This small molecule binds to this protein.
Small molecule (SMILES): CC(=O)N[C@@H]1[C@@H](O)[C@H](O[C@@H]2O[C@H](CO)[C@@H](O[C@@H]3O[C@H](CO)[C@@H](O)[C@H](O)[C@H]3NC(C)=O)[C@H](O)[C@H]2NC(C)=O)[C@@H](CO)O[C@H]1O

Binding-site contacts:
Ligand atom O7 contacts residue ILE59 of chain 1.A at 3.6 Å.
Ligand atom C7 contacts residue TRP64 of chain 1.A at 3.8 Å (hydrophobic).
Ligand atom C6 contacts residue PRO103 of chain 1.A at 3.8 Å (hydrophobic).
Ligand atom O7 contacts residue GLN58 of chain 1.A at 4.1 Å.
Ligand atom O3 contacts residue TRP64 of chain 1.A at 3.5 Å (h-bond).
Ligand atom O3 contacts residue GLN104 of chain 1.A at 3.9 Å.
Ligand atom C1 contacts residue TYR63 of chain 1.A at 3.7 Å (hydrophobic).
Ligand atom O6 contacts residue TRP64 of chain 1.A at 3.5 Å.
Ligand atom C1 contacts residue ASN60 of chain 1.A at 4.0 Å.
Ligand atom C1 contacts residue ASP102 of chain 1.A at 3.9 Å.
Ligand atom C1 contacts residue ALA108 of chain 1.A at 3.9 Å (hydrophobic).
Ligand atom O7 contacts residue ASN60 of chain 1.A at 2.7 Å (h-bond).
Ligand atom C8 contacts residue TYR63 of chain 1.A at 4.1 Å (hydrophobic).
Ligand atom C1 contacts residue GLN104 of chain 1.A at 3.9 Å.
Ligand atom C6 contacts residue TYR63 of chain 1.A at 3.8 Å (hydrophobic).
Ligand atom O1 contacts residue ASP53 of chain 1.A at 3.0 Å (salt-bridge).
Ligand atom O7 contacts residue GLN104 of chain 1.A at 3.8 Å.
Ligand atom O6 contacts residue ASP102 of chain 1.A at 2.5 Å (salt-bridge).
Ligand atom C8 contacts residue GLN58 of chain 1.A at 4.0 Å.
Ligand atom C7 contacts residue ASN60 of chain 1.A at 3.7 Å.
Ligand atom C2 contacts residue GLN104 of chain 1.A at 3.8 Å.
Ligand atom C6 contacts residue TRP64 of chain 1.A at 3.7 Å (hydrophobic).
Ligand atom O3 contacts residue ALA108 of chain 1.A at 3.6 Å.
Ligand atom N2 contacts residue ALA108 of chain 1.A at 3.1 Å (h-bond).
Ligand atom O4 contacts residue GLN104 of chain 1.A at 3.4 Å (h-bond).
Ligand atom C2 contacts residue ASN60 of chain 1.A at 3.9 Å.
Ligand atom C8 contacts residue TRP109 of chain 1.A at 3.3 Å (hydrophobic).
Ligand atom O6 contacts residue TYR63 of chain 1.A at 2.9 Å.
Ligand atom C5 contacts residue PRO103 of chain 1.A at 3.9 Å (hydrophobic).
Ligand atom C5 contacts residue TYR63 of chain 1.A at 3.5 Å (hydrophobic).
Ligand atom C8 contacts residue VAL99 of chain 1.A at 3.9 Å (hydrophobic).
Ligand atom C6 contacts residue ASP102 of chain 1.A at 3.4 Å.
Ligand atom C2 contacts residue ALA108 of chain 1.A at 3.7 Å (hydrophobic).
Ligand atom O5 contacts residue TYR63 of chain 1.A at 4.0 Å.
Ligand atom C3 contacts residue ALA108 of chain 1.A at 3.6 Å (hydrophobic).
Ligand atom O5 contacts residue GLN104 of chain 1.A at 4.0 Å.
Ligand atom O7 contacts residue TRP64 of chain 1.A at 3.1 Å.
Ligand atom O1 contacts residue ASN60 of chain 1.A at 3.2 Å.
Ligand atom C8 contacts residue ILE59 of chain 1.A at 4.1 Å (hydrophobic).
Ligand atom C7 contacts residue GLN58 of chain 1.A at 4.1 Å.

Sequence of chain 1.A:
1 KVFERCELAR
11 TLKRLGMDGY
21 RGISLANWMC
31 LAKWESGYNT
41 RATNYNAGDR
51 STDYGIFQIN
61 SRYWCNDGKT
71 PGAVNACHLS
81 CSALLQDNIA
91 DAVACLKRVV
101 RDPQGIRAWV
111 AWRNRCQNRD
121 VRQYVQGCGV